Binding-site contacts:
Ligand atom O5 contacts residue ASN150 of chain 1.E at 2.4 Å (h-bond).
Ligand atom C1 contacts residue UNK1 of chain 1.G at 3.7 Å.
Ligand atom C8 contacts residue ASP322 of chain 1.E at 3.4 Å.
Ligand atom C8 contacts residue UNK25 of chain 1.G at 4.1 Å.
Ligand atom N2 contacts residue UNK26 of chain 1.G at 3.5 Å.
Ligand atom C7 contacts residue UNK1 of chain 1.G at 4.3 Å.
Ligand atom O4 contacts residue UNK26 of chain 1.G at 3.0 Å.
Ligand atom N2 contacts residue ASN150 of chain 1.E at 3.0 Å (h-bond).
Ligand atom O4 contacts residue UNK1 of chain 1.G at 3.7 Å.
Ligand atom C6 contacts residue UNK26 of chain 1.G at 4.3 Å.
Ligand atom C8 contacts residue GLY321 of chain 1.E at 4.4 Å.
Ligand atom C5 contacts residue UNK1 of chain 1.G at 3.9 Å.
Ligand atom C8 contacts residue UNK26 of chain 1.G at 4.1 Å.
Ligand atom C2 contacts residue UNK1 of chain 1.G at 3.7 Å.
Ligand atom C7 contacts residue UNK3 of chain 1.G at 4.3 Å.
Ligand atom O7 contacts residue UNK1 of chain 1.G at 4.2 Å.
Ligand atom C1 contacts residue ASN150 of chain 1.E at 1.5 Å.
Ligand atom O3 contacts residue UNK3 of chain 1.G at 3.4 Å.
Ligand atom C1 contacts residue UNK26 of chain 1.G at 4.2 Å.
Ligand atom C6 contacts residue UNK1 of chain 1.G at 4.0 Å.
Ligand atom C4 contacts residue UNK26 of chain 1.G at 3.8 Å.
Ligand atom C5 contacts residue UNK26 of chain 1.G at 3.8 Å.
Ligand atom C2 contacts residue UNK26 of chain 1.G at 4.2 Å.
Ligand atom C2 contacts residue UNK3 of chain 1.G at 3.9 Å.
Ligand atom O3 contacts residue UNK1 of chain 1.G at 3.1 Å (h-bond).
Ligand atom C3 contacts residue ASN150 of chain 1.E at 3.9 Å.
Ligand atom C5 contacts residue ASN150 of chain 1.E at 3.8 Å.
Ligand atom C3 contacts residue UNK1 of chain 1.G at 4.1 Å.
Ligand atom C2 contacts residue ASN150 of chain 1.E at 2.5 Å.
Ligand atom C7 contacts residue ASN150 of chain 1.E at 3.8 Å.
Ligand atom O6 contacts residue UNK1 of chain 1.G at 3.1 Å (h-bond).
Ligand atom C8 contacts residue LEU169 of chain 1.E at 4.0 Å (hydrophobic).
Ligand atom O7 contacts residue ASN150 of chain 1.E at 4.2 Å.
Ligand atom C4 contacts residue ASN150 of chain 1.E at 4.2 Å.
Ligand atom O5 contacts residue UNK1 of chain 1.G at 3.1 Å (h-bond).
Ligand atom C7 contacts residue UNK26 of chain 1.G at 4.0 Å.
Ligand atom C4 contacts residue UNK1 of chain 1.G at 4.0 Å.
Ligand atom N2 contacts residue UNK3 of chain 1.G at 3.4 Å.
Ligand atom C3 contacts residue UNK26 of chain 1.G at 4.1 Å.
Ligand atom C3 contacts residue UNK3 of chain 1.G at 4.3 Å.

Sequence of chain 1.E:
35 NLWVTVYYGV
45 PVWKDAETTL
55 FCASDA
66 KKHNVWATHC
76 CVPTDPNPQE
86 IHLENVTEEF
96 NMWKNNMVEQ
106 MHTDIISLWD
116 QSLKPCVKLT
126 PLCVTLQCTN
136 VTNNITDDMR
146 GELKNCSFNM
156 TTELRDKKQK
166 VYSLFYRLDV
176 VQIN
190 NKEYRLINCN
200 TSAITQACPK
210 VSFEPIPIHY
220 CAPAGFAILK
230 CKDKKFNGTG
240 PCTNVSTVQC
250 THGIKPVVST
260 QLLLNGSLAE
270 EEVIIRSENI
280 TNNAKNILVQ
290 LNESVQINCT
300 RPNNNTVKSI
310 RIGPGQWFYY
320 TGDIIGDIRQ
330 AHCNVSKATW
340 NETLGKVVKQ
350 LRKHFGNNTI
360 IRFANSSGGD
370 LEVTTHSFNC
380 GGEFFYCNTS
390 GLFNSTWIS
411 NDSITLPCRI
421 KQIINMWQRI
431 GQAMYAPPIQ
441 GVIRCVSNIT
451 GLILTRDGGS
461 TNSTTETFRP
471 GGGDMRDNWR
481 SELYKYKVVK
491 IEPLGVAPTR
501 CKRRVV

The small molecule below binds the protein below.
Small molecule (SMILES): CC(=O)N[C@H]1[C@H](O[C@H]2[C@H](O)[C@@H](NC(C)=O)CO[C@@H]2CO)O[C@H](CO)[C@@H](O)[C@@H]1O

Sequence of chain 1.G:
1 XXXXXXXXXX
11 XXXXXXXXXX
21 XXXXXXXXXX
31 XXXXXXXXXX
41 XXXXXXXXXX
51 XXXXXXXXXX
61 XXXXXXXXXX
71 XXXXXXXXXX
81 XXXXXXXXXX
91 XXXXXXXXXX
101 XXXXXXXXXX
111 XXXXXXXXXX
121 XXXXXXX